Binding-site contacts:
Ligand atom O contacts residue TYR19 of chain 1.A at 2.8 Å (h-bond).
Ligand atom O contacts residue TYR21 of chain 1.A at 3.9 Å.
Ligand atom O contacts residue TRP30 of chain 1.A at 2.7 Å (h-bond).
Ligand atom CA contacts residue TYR11 of chain 1.A at 3.3 Å (hydrophobic).
Ligand atom CG contacts residue TRP30 of chain 1.A at 3.5 Å (hydrophobic).
Ligand atom CG contacts residue TYR11 of chain 1.A at 3.9 Å (hydrophobic).
Ligand atom CG contacts residue TRP30 of chain 1.A at 3.7 Å (hydrophobic).
Ligand atom CD2 contacts residue THR13 of chain 1.A at 3.7 Å.
Ligand atom CD1 contacts residue TYR19 of chain 1.A at 3.2 Å (hydrophobic).
Ligand atom C contacts residue TRP30 of chain 1.A at 3.4 Å (hydrophobic).
Ligand atom CG contacts residue TYR21 of chain 1.A at 3.5 Å (hydrophobic).
Ligand atom CA contacts residue TYR19 of chain 1.A at 4.0 Å (hydrophobic).
Ligand atom N contacts residue TRP30 of chain 1.A at 4.2 Å.
Ligand atom CB contacts residue TYR21 of chain 1.A at 3.5 Å (hydrophobic).
Ligand atom CG contacts residue SER28 of chain 1.A at 3.1 Å.
Ligand atom CD contacts residue TYR11 of chain 1.A at 3.2 Å (hydrophobic).
Ligand atom CD2 contacts residue TRP30 of chain 1.A at 3.4 Å (hydrophobic).
Ligand atom CD contacts residue TYR21 of chain 1.A at 4.2 Å (hydrophobic).
Ligand atom CB contacts residue SER28 of chain 1.A at 3.7 Å.
Ligand atom N contacts residue TYR19 of chain 1.A at 4.2 Å.
Ligand atom CD1 contacts residue THR13 of chain 1.A at 4.3 Å.
Ligand atom CD1 contacts residue TRP30 of chain 1.A at 3.2 Å (hydrophobic).
Ligand atom N contacts residue TYR11 of chain 1.A at 4.0 Å.
Ligand atom CD contacts residue TRP30 of chain 1.A at 3.9 Å (hydrophobic).
Ligand atom O contacts residue TYR11 of chain 1.A at 3.5 Å (h-bond).
Ligand atom CB contacts residue THR13 of chain 1.A at 4.0 Å.
Ligand atom CA contacts residue TYR19 of chain 1.A at 3.9 Å (hydrophobic).
Ligand atom CB contacts residue TYR11 of chain 1.A at 3.1 Å (hydrophobic).
Ligand atom CB contacts residue TYR19 of chain 1.A at 3.5 Å (hydrophobic).
Ligand atom CD contacts residue SER28 of chain 1.A at 4.2 Å.
Ligand atom CG contacts residue THR13 of chain 1.A at 4.2 Å.
Ligand atom CD contacts residue TYR19 of chain 1.A at 3.6 Å (hydrophobic).
Ligand atom CB contacts residue TYR19 of chain 1.A at 3.7 Å (hydrophobic).
Ligand atom C contacts residue TYR19 of chain 1.A at 3.5 Å (hydrophobic).
Ligand atom CG contacts residue TYR19 of chain 1.A at 4.0 Å (hydrophobic).
Ligand atom C contacts residue TYR11 of chain 1.A at 4.0 Å (hydrophobic).
Ligand atom CB contacts residue TRP30 of chain 1.A at 3.8 Å (hydrophobic).
Ligand atom CG contacts residue TYR19 of chain 1.A at 3.2 Å (hydrophobic).
Ligand atom N contacts residue TYR19 of chain 1.A at 4.2 Å.
Ligand atom CA contacts residue TRP30 of chain 1.A at 4.0 Å (hydrophobic).

A protein and the small-molecule ligand that binds it are described below.
Small molecule (SMILES): CC(C)C[C@H](NC(=O)[C@@H]1CCCN1C(=O)[C@@H]1CCCN1C(=O)[C@@H]1CCCN1C(=O)[C@@H](NC(=O)[C@@H]1CCCN1)[C@@H](C)O)C(=O)N1CCC[C@H]1C(=O)N1CCC[C@H]1C(=O)O

Sequence of chain 1.A:
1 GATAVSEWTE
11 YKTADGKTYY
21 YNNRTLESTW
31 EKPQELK